This small molecule binds to this protein.
Small molecule (SMILES): Nc1ncnc2c1ncn2[C@@H]1O[C@H](CO[P](=O)(O)O[P](=O)(O)NP(=O)(O)O)[C@@H](O)[C@H]1O

Sequence of chain 1.B:
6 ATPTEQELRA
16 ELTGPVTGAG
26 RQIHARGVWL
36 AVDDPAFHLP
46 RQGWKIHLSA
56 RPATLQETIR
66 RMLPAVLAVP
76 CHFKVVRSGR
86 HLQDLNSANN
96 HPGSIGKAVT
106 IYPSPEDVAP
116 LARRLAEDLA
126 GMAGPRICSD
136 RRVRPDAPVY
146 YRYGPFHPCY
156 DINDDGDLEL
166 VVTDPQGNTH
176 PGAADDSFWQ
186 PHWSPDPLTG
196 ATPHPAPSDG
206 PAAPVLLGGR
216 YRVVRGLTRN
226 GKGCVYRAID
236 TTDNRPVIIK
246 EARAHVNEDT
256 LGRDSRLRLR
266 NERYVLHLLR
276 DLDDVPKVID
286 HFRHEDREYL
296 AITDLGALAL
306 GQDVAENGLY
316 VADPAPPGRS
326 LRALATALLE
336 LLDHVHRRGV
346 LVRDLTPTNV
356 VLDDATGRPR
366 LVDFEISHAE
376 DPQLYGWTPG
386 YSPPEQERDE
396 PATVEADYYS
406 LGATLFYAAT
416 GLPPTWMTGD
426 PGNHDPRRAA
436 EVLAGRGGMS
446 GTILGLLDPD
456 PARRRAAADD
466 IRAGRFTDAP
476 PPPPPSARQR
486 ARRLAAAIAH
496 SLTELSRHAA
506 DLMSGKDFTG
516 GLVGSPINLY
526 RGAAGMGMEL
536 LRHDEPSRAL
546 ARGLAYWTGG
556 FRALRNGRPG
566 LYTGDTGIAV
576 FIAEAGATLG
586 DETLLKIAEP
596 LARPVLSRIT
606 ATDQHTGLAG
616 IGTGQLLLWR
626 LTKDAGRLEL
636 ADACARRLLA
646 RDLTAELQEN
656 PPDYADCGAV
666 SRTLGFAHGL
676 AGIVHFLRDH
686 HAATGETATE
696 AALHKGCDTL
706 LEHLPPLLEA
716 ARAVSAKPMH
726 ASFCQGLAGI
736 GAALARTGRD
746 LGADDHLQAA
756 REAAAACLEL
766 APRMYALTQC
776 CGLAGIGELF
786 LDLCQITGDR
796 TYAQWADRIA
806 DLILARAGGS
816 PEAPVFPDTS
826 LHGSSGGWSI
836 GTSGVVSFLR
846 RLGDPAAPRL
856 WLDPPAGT

Binding-site contacts:
Ligand atom C6 contacts residue VAL367 of chain 1.B at 3.7 Å (hydrophobic).
Ligand atom O1A contacts residue LYS245 of chain 1.B at 3.6 Å.
Ligand atom C6 contacts residue LEU300 of chain 1.B at 3.8 Å (hydrophobic).
Ligand atom O2B contacts residue MG1 of chain 1.L at 3.0 Å.
Ligand atom N1 contacts residue ASP299 of chain 1.B at 3.5 Å (salt-bridge).
Ligand atom PG contacts residue ASP368 of chain 1.B at 3.2 Å.
Ligand atom N7 contacts residue ILE243 of chain 1.B at 3.7 Å.
Ligand atom N7 contacts residue VAL367 of chain 1.B at 3.7 Å.
Ligand atom O1G contacts residue ASP349 of chain 1.B at 2.9 Å (salt-bridge).
Ligand atom O3A contacts residue LYS245 of chain 1.B at 3.8 Å.
Ligand atom C2 contacts residue GLY301 of chain 1.B at 3.2 Å.
Ligand atom C5 contacts residue ILE243 of chain 1.B at 3.7 Å (hydrophobic).
Ligand atom O2' contacts residue LEU222 of chain 1.B at 3.5 Å.
Ligand atom C5' contacts residue ASN354 of chain 1.B at 3.7 Å.
Ligand atom N6 contacts residue THR298 of chain 1.B at 2.7 Å (h-bond).
Ligand atom C6 contacts residue ILE243 of chain 1.B at 3.7 Å (hydrophobic).
Ligand atom O5' contacts residue MG1 of chain 1.L at 2.4 Å.
Ligand atom PG contacts residue GLU370 of chain 1.B at 3.4 Å.
Ligand atom N3B contacts residue ASP368 of chain 1.B at 2.3 Å (salt-bridge).
Ligand atom C8 contacts residue ILE243 of chain 1.B at 3.7 Å (hydrophobic).
Ligand atom N3B contacts residue MG1 of chain 1.L at 3.0 Å.
Ligand atom C4 contacts residue ILE243 of chain 1.B at 3.8 Å (hydrophobic).
Ligand atom O1A contacts residue ASP368 of chain 1.B at 2.9 Å.
Ligand atom C5 contacts residue VAL367 of chain 1.B at 3.7 Å (hydrophobic).
Ligand atom O1G contacts residue ASP368 of chain 1.B at 2.8 Å (salt-bridge).
Ligand atom C2 contacts residue ASP299 of chain 1.B at 3.9 Å.
Ligand atom PB contacts residue ASP368 of chain 1.B at 3.8 Å.
Ligand atom O2A contacts residue VAL230 of chain 1.B at 3.2 Å.
Ligand atom PA contacts residue MG1 of chain 1.L at 3.7 Å.
Ligand atom N7 contacts residue ILE297 of chain 1.B at 3.5 Å.
Ligand atom N1 contacts residue GLY301 of chain 1.B at 3.9 Å.
Ligand atom C3' contacts residue THR353 of chain 1.B at 3.5 Å.
Ligand atom PB contacts residue MG1 of chain 1.L at 3.5 Å.
Ligand atom C5' contacts residue THR353 of chain 1.B at 3.4 Å.
Ligand atom N1 contacts residue LEU300 of chain 1.B at 3.2 Å (h-bond).
Ligand atom N6 contacts residue ASP299 of chain 1.B at 3.7 Å.
Ligand atom O3G contacts residue GLU370 of chain 1.B at 2.1 Å (salt-bridge).
Ligand atom O1G contacts residue GLU370 of chain 1.B at 3.6 Å.
Ligand atom C5' contacts residue MG1 of chain 1.L at 2.8 Å.
Ligand atom N6 contacts residue LEU300 of chain 1.B at 3.5 Å (h-bond).